Sequence of chain 1.C:
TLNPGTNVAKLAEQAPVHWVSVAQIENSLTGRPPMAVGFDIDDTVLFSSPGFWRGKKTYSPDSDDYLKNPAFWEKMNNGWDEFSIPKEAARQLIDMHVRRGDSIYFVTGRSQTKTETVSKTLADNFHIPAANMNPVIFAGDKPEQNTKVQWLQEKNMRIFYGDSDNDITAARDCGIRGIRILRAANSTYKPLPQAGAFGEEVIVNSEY

This small molecule binds to this protein.
Small molecule (SMILES): Nc1ncnc2c1ncn2[C@@H]1O[C@@H]2CO[P](=O)(O)O[C@H]2[C@H]1O

Binding-site contacts:
Ligand atom N7 contacts residue LEU73 of chain 1.C at 4.0 Å.
Ligand atom C5 contacts residue PHE58 of chain 1.C at 4.2 Å (hydrophobic).
Ligand atom N1 contacts residue PHE58 of chain 1.C at 3.8 Å.
Ligand atom C5 contacts residue TYR72 of chain 1.C at 4.0 Å (hydrophobic).
Ligand atom C2' contacts residue TYR195 of chain 1.C at 3.6 Å (hydrophobic).
Ligand atom N9 contacts residue PHE58 of chain 1.C at 3.8 Å.
Ligand atom C6 contacts residue TYR195 of chain 1.C at 3.8 Å (hydrophobic).
Ligand atom N6 contacts residue THR194 of chain 1.C at 3.5 Å (h-bond).
Ligand atom O5' contacts residue GLY115 of chain 1.C at 3.0 Å.
Ligand atom C4 contacts residue PHE58 of chain 1.C at 3.6 Å (hydrophobic).
Ligand atom C6 contacts residue THR194 of chain 1.C at 3.9 Å.
Ligand atom P contacts residue GLY115 of chain 1.C at 3.7 Å.
Ligand atom N9 contacts residue TYR195 of chain 1.C at 3.9 Å.
Ligand atom N3 contacts residue PHE58 of chain 1.C at 3.4 Å.
Ligand atom O2' contacts residue ASP48 of chain 1.C at 3.2 Å.
Ligand atom C1' contacts residue PHE58 of chain 1.C at 3.7 Å (hydrophobic).
Ligand atom O5' contacts residue ARG116 of chain 1.C at 3.3 Å (salt-bridge).
Ligand atom C5' contacts residue GLY115 of chain 1.C at 3.8 Å.
Ligand atom N6 contacts residue TYR72 of chain 1.C at 3.3 Å (h-bond).
Ligand atom O4' contacts residue PHE58 of chain 1.C at 3.2 Å.
Ligand atom C8 contacts residue TYR195 of chain 1.C at 3.6 Å (hydrophobic).
Ligand atom O2P contacts residue ASP46 of chain 1.C at 3.8 Å.
Ligand atom O1P contacts residue GLY115 of chain 1.C at 4.1 Å.
Ligand atom C2 contacts residue SER55 of chain 1.C at 4.1 Å.
Ligand atom C6 contacts residue TYR72 of chain 1.C at 3.6 Å (hydrophobic).
Ligand atom O2P contacts residue GLY115 of chain 1.C at 3.1 Å (h-bond).
Ligand atom N7 contacts residue TYR195 of chain 1.C at 3.4 Å.
Ligand atom N3 contacts residue TYR195 of chain 1.C at 3.7 Å.
Ligand atom C2 contacts residue PHE58 of chain 1.C at 3.5 Å (hydrophobic).
Ligand atom C4 contacts residue TYR195 of chain 1.C at 3.8 Å (hydrophobic).
Ligand atom C2 contacts residue THR194 of chain 1.C at 3.0 Å.
Ligand atom N7 contacts residue TYR72 of chain 1.C at 4.2 Å.
Ligand atom N1 contacts residue TYR195 of chain 1.C at 3.4 Å (h-bond).
Ligand atom N6 contacts residue TYR195 of chain 1.C at 4.2 Å.
Ligand atom C5' contacts residue ARG116 of chain 1.C at 3.9 Å.
Ligand atom C4' contacts residue ASP48 of chain 1.C at 4.0 Å.
Ligand atom C2 contacts residue TYR195 of chain 1.C at 3.7 Å (hydrophobic).
Ligand atom N1 contacts residue THR194 of chain 1.C at 2.6 Å (h-bond).
Ligand atom O2' contacts residue TYR195 of chain 1.C at 3.9 Å.
Ligand atom C5 contacts residue TYR195 of chain 1.C at 3.5 Å (hydrophobic).